Binding-site contacts:
Ligand atom C6 contacts residue HIS335 of chain 1.A at 3.7 Å.
Ligand atom C6 contacts residue ARG424 of chain 1.A at 4.1 Å.
Ligand atom C5 contacts residue GLU420 of chain 1.A at 3.6 Å.
Ligand atom O4 contacts residue HIS335 of chain 1.A at 2.7 Å (h-bond).
Ligand atom O6 contacts residue PHE410 of chain 1.A at 4.4 Å.
Ligand atom O6 contacts residue ARG324 of chain 1.A at 3.7 Å.
Ligand atom O6 contacts residue LEU401 of chain 1.A at 3.8 Å.
Ligand atom C6 contacts residue GLU420 of chain 1.A at 3.8 Å.
Ligand atom C4 contacts residue HIS335 of chain 1.A at 3.5 Å.
Ligand atom O3 contacts residue LEU401 of chain 1.A at 3.5 Å.
Ligand atom C5 contacts residue HIS335 of chain 1.A at 4.0 Å.
Ligand atom C6 contacts residue ASP331 of chain 1.A at 3.6 Å.
Ligand atom O6 contacts residue ASP331 of chain 1.A at 2.6 Å (salt-bridge).
Ligand atom O6 contacts residue ARG424 of chain 1.A at 4.1 Å.
Ligand atom O6 contacts residue HIS335 of chain 1.A at 4.1 Å.
Ligand atom C5 contacts residue ARG424 of chain 1.A at 3.8 Å.
Ligand atom C1 contacts residue ARG424 of chain 1.A at 3.4 Å.
Ligand atom O2 contacts residue ARG403 of chain 1.A at 3.8 Å.
Ligand atom C3 contacts residue LEU401 of chain 1.A at 3.9 Å (hydrophobic).
Ligand atom O1 contacts residue ARG424 of chain 1.A at 4.5 Å.
Ligand atom O4 contacts residue LEU401 of chain 1.A at 4.3 Å.
Ligand atom O6 contacts residue GLU420 of chain 1.A at 3.1 Å (salt-bridge).
Ligand atom O5 contacts residue ARG424 of chain 1.A at 3.2 Å (salt-bridge).
Ligand atom C5 contacts residue ARG424 of chain 1.A at 4.5 Å.
Ligand atom C4 contacts residue LEU401 of chain 1.A at 3.7 Å (hydrophobic).
Ligand atom O5 contacts residue GLU420 of chain 1.A at 4.1 Å.
Ligand atom C3 contacts residue ARG424 of chain 1.A at 4.3 Å.
Ligand atom C6 contacts residue ARG324 of chain 1.A at 4.2 Å.
Ligand atom C2 contacts residue ARG424 of chain 1.A at 3.8 Å.

Sequence of chain 1.A:
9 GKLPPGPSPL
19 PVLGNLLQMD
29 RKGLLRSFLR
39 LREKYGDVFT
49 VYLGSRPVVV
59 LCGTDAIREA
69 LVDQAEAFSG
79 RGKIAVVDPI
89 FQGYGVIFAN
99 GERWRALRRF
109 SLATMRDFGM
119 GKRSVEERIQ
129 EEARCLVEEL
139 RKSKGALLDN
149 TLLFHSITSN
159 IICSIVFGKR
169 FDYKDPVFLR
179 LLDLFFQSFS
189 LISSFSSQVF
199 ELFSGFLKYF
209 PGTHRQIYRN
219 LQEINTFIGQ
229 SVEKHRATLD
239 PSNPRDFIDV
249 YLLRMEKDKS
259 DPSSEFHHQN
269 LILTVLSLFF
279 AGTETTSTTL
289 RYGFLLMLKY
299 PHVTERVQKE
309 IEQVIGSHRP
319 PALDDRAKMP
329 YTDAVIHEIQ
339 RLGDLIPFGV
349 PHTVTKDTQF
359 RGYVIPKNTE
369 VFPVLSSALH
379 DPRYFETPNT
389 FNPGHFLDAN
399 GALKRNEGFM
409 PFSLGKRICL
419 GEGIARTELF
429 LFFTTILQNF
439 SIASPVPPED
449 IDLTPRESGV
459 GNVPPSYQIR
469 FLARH

The small molecule below binds the protein below.
Small molecule (SMILES): OC[C@H]1O[C@@](CO)(O[C@H]2O[C@H](CO)[C@@H](O)[C@H](O)[C@H]2O)[C@@H](O)[C@@H]1O